Sequence of chain 1.A:
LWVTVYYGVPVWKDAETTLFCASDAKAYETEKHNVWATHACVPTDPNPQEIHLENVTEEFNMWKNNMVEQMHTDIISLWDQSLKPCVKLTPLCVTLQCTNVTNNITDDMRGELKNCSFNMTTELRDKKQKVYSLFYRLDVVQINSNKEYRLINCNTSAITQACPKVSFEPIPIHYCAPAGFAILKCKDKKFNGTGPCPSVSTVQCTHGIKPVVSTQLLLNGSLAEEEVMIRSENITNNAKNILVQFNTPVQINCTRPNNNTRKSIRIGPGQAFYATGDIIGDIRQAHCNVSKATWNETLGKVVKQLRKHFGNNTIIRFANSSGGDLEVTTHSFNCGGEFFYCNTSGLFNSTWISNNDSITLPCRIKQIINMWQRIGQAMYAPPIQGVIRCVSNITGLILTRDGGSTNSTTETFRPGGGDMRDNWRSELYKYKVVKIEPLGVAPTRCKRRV

A small-molecule ligand and the protein it binds are described below.
Small molecule (SMILES): CC(=O)N[C@@H]1[C@@H](O)[C@H](O)[C@@H](CO)O[C@H]1O

Binding-site contacts:
Ligand atom O7 contacts residue SER120 of chain 1.A at 3.8 Å.
Ligand atom C3 contacts residue LYS133 of chain 1.A at 3.9 Å.
Ligand atom O7 contacts residue LYS133 of chain 1.A at 3.6 Å.
Ligand atom C8 contacts residue THR98 of chain 1.A at 3.6 Å.
Ligand atom C5 contacts residue LYS131 of chain 1.A at 3.4 Å.
Ligand atom C3 contacts residue ASN122 of chain 1.A at 3.8 Å.
Ligand atom O7 contacts residue THR98 of chain 1.A at 4.5 Å.
Ligand atom C7 contacts residue GLN100 of chain 1.A at 4.2 Å.
Ligand atom C2 contacts residue ASN122 of chain 1.A at 2.5 Å.
Ligand atom C7 contacts residue ASN122 of chain 1.A at 3.4 Å.
Ligand atom O6 contacts residue LYS131 of chain 1.A at 2.6 Å (salt-bridge).
Ligand atom O7 contacts residue ASN122 of chain 1.A at 4.3 Å.
Ligand atom C1 contacts residue ASN122 of chain 1.A at 1.4 Å.
Ligand atom C7 contacts residue LYS133 of chain 1.A at 3.9 Å.
Ligand atom C1 contacts residue LYS133 of chain 1.A at 4.3 Å.
Ligand atom O5 contacts residue LYS131 of chain 1.A at 2.7 Å (salt-bridge).
Ligand atom C2 contacts residue LYS133 of chain 1.A at 3.9 Å.
Ligand atom N2 contacts residue ASN122 of chain 1.A at 2.9 Å (h-bond).
Ligand atom C1 contacts residue LYS131 of chain 1.A at 3.6 Å.
Ligand atom O3 contacts residue LYS133 of chain 1.A at 4.3 Å.
Ligand atom O7 contacts residue GLN100 of chain 1.A at 3.3 Å.
Ligand atom C5 contacts residue ASN122 of chain 1.A at 3.7 Å.
Ligand atom C4 contacts residue ASN122 of chain 1.A at 4.2 Å.
Ligand atom O7 contacts residue PHE121 of chain 1.A at 4.4 Å.
Ligand atom C8 contacts residue ASN122 of chain 1.A at 3.5 Å.
Ligand atom O5 contacts residue ASN122 of chain 1.A at 2.4 Å (h-bond).
Ligand atom N2 contacts residue LYS133 of chain 1.A at 3.2 Å (salt-bridge).
Ligand atom C6 contacts residue LYS131 of chain 1.A at 3.2 Å.